Sequence of chain 1.A:
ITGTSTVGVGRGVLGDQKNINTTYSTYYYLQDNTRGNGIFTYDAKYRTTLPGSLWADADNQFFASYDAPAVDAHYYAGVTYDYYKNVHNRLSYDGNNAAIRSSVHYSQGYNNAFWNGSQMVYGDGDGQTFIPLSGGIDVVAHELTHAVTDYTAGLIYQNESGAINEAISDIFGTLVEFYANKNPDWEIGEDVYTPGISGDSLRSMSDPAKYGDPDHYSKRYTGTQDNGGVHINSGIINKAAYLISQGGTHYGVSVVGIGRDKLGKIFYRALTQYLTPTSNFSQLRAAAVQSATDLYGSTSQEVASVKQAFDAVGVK

Binding-site contacts:
Ligand atom C2 contacts residue GLU143 of chain 1.A at 3.9 Å.
Ligand atom O1 contacts residue GLU166 of chain 1.A at 2.9 Å (salt-bridge).
Ligand atom C2 contacts residue ZN1 of chain 1.B at 4.1 Å.
Ligand atom C3 contacts residue GLU143 of chain 1.A at 3.6 Å.
Ligand atom C2 contacts residue ASN112 of chain 1.A at 3.5 Å.
Ligand atom C3 contacts residue ALA113 of chain 1.A at 4.1 Å (hydrophobic).
Ligand atom O1 contacts residue HIS146 of chain 1.A at 3.6 Å.
Ligand atom C1 contacts residue PHE114 of chain 1.A at 3.9 Å (hydrophobic).
Ligand atom O2 contacts residue ALA113 of chain 1.A at 3.8 Å.
Ligand atom O contacts residue HIS231 of chain 1.A at 3.1 Å.
Ligand atom C1 contacts residue ASN112 of chain 1.A at 3.8 Å.
Ligand atom O2 contacts residue ZN1 of chain 1.B at 2.6 Å.
Ligand atom C contacts residue HIS231 of chain 1.A at 4.0 Å.
Ligand atom C3 contacts residue HIS231 of chain 1.A at 3.8 Å.
Ligand atom O1 contacts residue ZN1 of chain 1.B at 2.0 Å.
Ligand atom C2 contacts residue ALA113 of chain 1.A at 3.2 Å (hydrophobic).
Ligand atom C3 contacts residue HIS142 of chain 1.A at 3.6 Å.
Ligand atom C3 contacts residue HIS146 of chain 1.A at 3.9 Å.
Ligand atom O2 contacts residue GLU166 of chain 1.A at 4.3 Å.
Ligand atom O2 contacts residue GLU143 of chain 1.A at 2.7 Å (salt-bridge).
Ligand atom O1 contacts residue TYR157 of chain 1.A at 3.5 Å (h-bond).
Ligand atom O2 contacts residue HIS146 of chain 1.A at 3.4 Å (h-bond).
Ligand atom O2 contacts residue HIS142 of chain 1.A at 3.4 Å (h-bond).
Ligand atom O1 contacts residue HIS142 of chain 1.A at 3.4 Å (h-bond).
Ligand atom N contacts residue TYR157 of chain 1.A at 2.8 Å (h-bond).
Ligand atom N1 contacts residue PHE114 of chain 1.A at 4.5 Å.
Ligand atom O contacts residue TYR157 of chain 1.A at 3.6 Å.
Ligand atom C3 contacts residue TYR157 of chain 1.A at 4.4 Å (hydrophobic).
Ligand atom C1 contacts residue ALA113 of chain 1.A at 3.1 Å (hydrophobic).
Ligand atom C3 contacts residue GLU166 of chain 1.A at 3.9 Å.
Ligand atom C3 contacts residue ZN1 of chain 1.B at 2.6 Å.
Ligand atom C contacts residue TYR157 of chain 1.A at 3.9 Å (hydrophobic).
Ligand atom O1 contacts residue HIS231 of chain 1.A at 2.8 Å (h-bond).
Ligand atom N1 contacts residue TYR157 of chain 1.A at 3.5 Å (h-bond).
Ligand atom C2 contacts residue HIS231 of chain 1.A at 4.1 Å.

The small molecule below binds the protein below.
Small molecule (SMILES): NNC(=O)CCC(=O)O